Sequence of chain 1.A:
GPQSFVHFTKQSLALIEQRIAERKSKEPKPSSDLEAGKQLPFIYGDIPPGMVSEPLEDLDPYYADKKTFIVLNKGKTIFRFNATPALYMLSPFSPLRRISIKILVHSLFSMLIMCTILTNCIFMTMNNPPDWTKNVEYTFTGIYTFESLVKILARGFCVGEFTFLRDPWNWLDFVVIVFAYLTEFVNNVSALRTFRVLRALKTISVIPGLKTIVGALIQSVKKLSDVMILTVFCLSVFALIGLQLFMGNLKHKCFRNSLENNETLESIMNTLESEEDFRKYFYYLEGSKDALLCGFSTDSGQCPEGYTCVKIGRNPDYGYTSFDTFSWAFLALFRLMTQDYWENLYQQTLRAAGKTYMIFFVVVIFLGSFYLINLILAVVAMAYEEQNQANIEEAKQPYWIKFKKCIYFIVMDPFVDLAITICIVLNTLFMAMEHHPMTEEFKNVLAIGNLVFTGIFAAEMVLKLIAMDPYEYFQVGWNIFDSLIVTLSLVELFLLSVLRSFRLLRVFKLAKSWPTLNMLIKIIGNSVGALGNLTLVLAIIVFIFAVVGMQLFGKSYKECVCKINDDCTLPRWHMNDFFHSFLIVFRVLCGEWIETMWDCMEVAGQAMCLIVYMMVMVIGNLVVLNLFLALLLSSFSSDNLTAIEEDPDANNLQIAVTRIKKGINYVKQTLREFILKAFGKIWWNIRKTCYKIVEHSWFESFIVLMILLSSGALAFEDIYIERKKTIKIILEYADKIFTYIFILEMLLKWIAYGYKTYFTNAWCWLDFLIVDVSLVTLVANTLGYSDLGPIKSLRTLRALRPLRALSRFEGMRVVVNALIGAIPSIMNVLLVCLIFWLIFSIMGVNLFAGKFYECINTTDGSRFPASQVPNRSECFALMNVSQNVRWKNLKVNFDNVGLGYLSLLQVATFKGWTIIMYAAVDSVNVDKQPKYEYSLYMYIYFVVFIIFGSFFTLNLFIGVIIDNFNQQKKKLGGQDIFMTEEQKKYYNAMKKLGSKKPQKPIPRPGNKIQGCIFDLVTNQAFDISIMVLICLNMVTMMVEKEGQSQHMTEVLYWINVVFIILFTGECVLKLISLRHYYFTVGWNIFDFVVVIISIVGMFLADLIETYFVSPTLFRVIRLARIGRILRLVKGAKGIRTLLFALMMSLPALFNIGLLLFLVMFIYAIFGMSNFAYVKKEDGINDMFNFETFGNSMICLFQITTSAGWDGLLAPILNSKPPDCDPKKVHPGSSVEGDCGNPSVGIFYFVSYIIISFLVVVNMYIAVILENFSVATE

A protein and the small-molecule ligand that binds it are described below.
Small molecule (SMILES): CC(C)CCC[C@@H](C)[C@H]1CC[C@H]2[C@@H]3CC=C4C[C@@H](OC(=O)CCC(=O)O)CC[C@]4(C)[C@H]3CC[C@]12C

Binding-site contacts:
Ligand atom CAE contacts residue TRP1260 of chain 1.A at 3.5 Å (hydrophobic).
Ligand atom CAD contacts residue ASN1256 of chain 1.A at 3.9 Å.
Ligand atom CAD contacts residue TRP1260 of chain 1.A at 3.5 Å (hydrophobic).
Ligand atom CAK contacts residue TRP1260 of chain 1.A at 4.4 Å (hydrophobic).
Ligand atom CAI contacts residue PHE1254 of chain 1.A at 4.5 Å (hydrophobic).
Ligand atom CAV contacts residue THR1255 of chain 1.A at 4.1 Å.
Ligand atom CBD contacts residue TRP1260 of chain 1.A at 4.1 Å (hydrophobic).
Ligand atom CAQ contacts residue TRP1260 of chain 1.A at 4.2 Å (hydrophobic).
Ligand atom CAM contacts residue THR1255 of chain 1.A at 4.5 Å.
Ligand atom CAD contacts residue ALA1257 of chain 1.A at 3.7 Å (hydrophobic).
Ligand atom CAD contacts residue PHE1254 of chain 1.A at 4.5 Å (hydrophobic).